Sequence of chain 1.A:
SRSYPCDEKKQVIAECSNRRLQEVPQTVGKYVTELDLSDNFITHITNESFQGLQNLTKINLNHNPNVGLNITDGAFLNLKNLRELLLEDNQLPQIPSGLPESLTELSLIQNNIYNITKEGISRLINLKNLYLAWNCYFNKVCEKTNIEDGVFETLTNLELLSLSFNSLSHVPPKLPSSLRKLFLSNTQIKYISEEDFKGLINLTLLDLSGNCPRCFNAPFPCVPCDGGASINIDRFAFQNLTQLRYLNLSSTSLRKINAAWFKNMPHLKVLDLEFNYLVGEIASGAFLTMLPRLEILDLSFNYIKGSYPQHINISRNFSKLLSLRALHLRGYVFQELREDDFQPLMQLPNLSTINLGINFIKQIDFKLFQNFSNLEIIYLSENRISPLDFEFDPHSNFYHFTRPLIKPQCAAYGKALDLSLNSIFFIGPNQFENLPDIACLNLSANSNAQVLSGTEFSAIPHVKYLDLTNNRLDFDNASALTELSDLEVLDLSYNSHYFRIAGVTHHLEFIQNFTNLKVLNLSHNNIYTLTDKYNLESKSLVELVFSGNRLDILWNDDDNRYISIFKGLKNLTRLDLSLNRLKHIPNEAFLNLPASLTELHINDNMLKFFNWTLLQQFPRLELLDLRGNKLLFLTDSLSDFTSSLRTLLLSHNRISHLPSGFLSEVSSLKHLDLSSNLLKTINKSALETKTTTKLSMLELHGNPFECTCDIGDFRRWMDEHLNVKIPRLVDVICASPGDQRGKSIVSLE

Binding-site contacts:
Ligand atom O5 contacts residue SER491 of chain 1.A at 3.9 Å.
Ligand atom C8 contacts residue ARG547 of chain 1.B at 3.4 Å.
Ligand atom C5 contacts residue SER491 of chain 1.A at 4.0 Å.
Ligand atom O5 contacts residue ARG450 of chain 1.A at 3.8 Å.
Ligand atom C6 contacts residue LEU468 of chain 1.A at 3.7 Å (hydrophobic).
Ligand atom C3 contacts residue ASN489 of chain 1.A at 3.7 Å.
Ligand atom C2 contacts residue ASN489 of chain 1.A at 2.3 Å.
Ligand atom C2 contacts residue ASP514 of chain 1.A at 4.2 Å.
Ligand atom O5 contacts residue SER467 of chain 1.A at 3.2 Å.
Ligand atom O3 contacts residue LYS454 of chain 1.A at 3.8 Å.
Ligand atom C1 contacts residue SER491 of chain 1.A at 4.0 Å.
Ligand atom C1 contacts residue ASN489 of chain 1.A at 1.4 Å.
Ligand atom O7 contacts residue LYS454 of chain 1.A at 3.0 Å (salt-bridge).
Ligand atom C1 contacts residue SER467 of chain 1.A at 4.1 Å.
Ligand atom C8 contacts residue LYS454 of chain 1.A at 3.9 Å.
Ligand atom O6 contacts residue SER404 of chain 1.A at 4.0 Å.
Ligand atom O5 contacts residue ASN489 of chain 1.A at 2.4 Å (h-bond).
Ligand atom C5 contacts residue SER467 of chain 1.A at 4.0 Å.
Ligand atom O6 contacts residue LEU468 of chain 1.A at 3.6 Å.
Ligand atom C8 contacts residue ASN489 of chain 1.A at 4.2 Å.
Ligand atom C8 contacts residue CYS457 of chain 1.A at 3.9 Å (hydrophobic).
Ligand atom C7 contacts residue LYS454 of chain 1.A at 3.9 Å.
Ligand atom C1 contacts residue ARG450 of chain 1.A at 3.8 Å.
Ligand atom C3 contacts residue ASP514 of chain 1.A at 4.4 Å.
Ligand atom C1 contacts residue ASP514 of chain 1.A at 4.1 Å.
Ligand atom C6 contacts residue SER467 of chain 1.A at 3.7 Å.
Ligand atom C4 contacts residue ASN489 of chain 1.A at 4.1 Å.
Ligand atom O7 contacts residue ASN489 of chain 1.A at 3.6 Å (h-bond).
Ligand atom C5 contacts residue ARG450 of chain 1.A at 3.6 Å.
Ligand atom C7 contacts residue ASN489 of chain 1.A at 3.2 Å.
Ligand atom O5 contacts residue ASP465 of chain 1.A at 4.1 Å.
Ligand atom C7 contacts residue ASP514 of chain 1.A at 4.0 Å.
Ligand atom C8 contacts residue ASP514 of chain 1.A at 3.7 Å.
Ligand atom O7 contacts residue ILE453 of chain 1.A at 3.4 Å.
Ligand atom C1 contacts residue ASP465 of chain 1.A at 4.1 Å.
Ligand atom C5 contacts residue ASN489 of chain 1.A at 3.7 Å.
Ligand atom N2 contacts residue ASN489 of chain 1.A at 2.6 Å (h-bond).
Ligand atom N2 contacts residue ASP514 of chain 1.A at 3.3 Å (salt-bridge).
Ligand atom C8 contacts residue TYR512 of chain 1.A at 3.9 Å (hydrophobic).
Ligand atom O6 contacts residue SER467 of chain 1.A at 3.4 Å (h-bond).

This small molecule binds to this protein.
Small molecule (SMILES): CC(=O)N[C@H]1[C@H](O[C@H]2[C@H](O)[C@@H](NC(C)=O)CO[C@@H]2CO)O[C@H](CO)[C@@H](O)[C@@H]1O

Sequence of chain 1.B:
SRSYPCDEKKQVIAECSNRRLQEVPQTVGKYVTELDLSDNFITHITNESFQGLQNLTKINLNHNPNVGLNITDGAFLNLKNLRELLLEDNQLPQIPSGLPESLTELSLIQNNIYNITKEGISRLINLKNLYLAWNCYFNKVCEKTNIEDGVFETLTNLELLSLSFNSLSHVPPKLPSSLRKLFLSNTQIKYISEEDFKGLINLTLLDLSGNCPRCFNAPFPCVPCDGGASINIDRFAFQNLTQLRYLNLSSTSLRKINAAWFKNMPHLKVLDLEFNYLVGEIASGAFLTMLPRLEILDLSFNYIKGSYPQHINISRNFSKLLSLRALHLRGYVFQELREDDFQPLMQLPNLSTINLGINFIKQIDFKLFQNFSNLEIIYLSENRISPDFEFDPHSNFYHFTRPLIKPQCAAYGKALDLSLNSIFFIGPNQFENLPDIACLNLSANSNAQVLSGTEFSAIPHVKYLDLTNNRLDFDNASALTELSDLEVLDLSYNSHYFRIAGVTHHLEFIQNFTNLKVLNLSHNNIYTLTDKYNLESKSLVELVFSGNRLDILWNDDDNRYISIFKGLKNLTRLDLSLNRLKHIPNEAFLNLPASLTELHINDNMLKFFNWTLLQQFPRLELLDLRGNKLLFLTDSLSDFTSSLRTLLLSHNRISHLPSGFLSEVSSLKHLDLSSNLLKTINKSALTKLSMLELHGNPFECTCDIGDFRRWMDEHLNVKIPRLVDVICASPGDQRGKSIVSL